Binding-site contacts:
Ligand atom O contacts residue TYR103 of chain 1.B at 3.2 Å (h-bond).
Ligand atom OE1 contacts residue SER57 of chain 1.B at 3.2 Å (h-bond).
Ligand atom CA contacts residue TYR53 of chain 1.B at 3.7 Å (hydrophobic).
Ligand atom O contacts residue TYR53 of chain 1.B at 3.7 Å.
Ligand atom OE1 contacts residue SER59 of chain 1.B at 2.6 Å (h-bond).
Ligand atom CD contacts residue TYR29 of chain 1.A at 3.5 Å (hydrophobic).
Ligand atom C contacts residue ALA102 of chain 1.B at 4.0 Å (hydrophobic).
Ligand atom CD contacts residue TYR53 of chain 1.B at 3.7 Å (hydrophobic).
Ligand atom O contacts residue TRP34 of chain 1.B at 4.1 Å.
Ligand atom CG contacts residue ALA102 of chain 1.B at 4.1 Å (hydrophobic).
Ligand atom CB contacts residue TYR29 of chain 1.A at 3.7 Å (hydrophobic).
Ligand atom OE2 contacts residue SER59 of chain 1.B at 3.8 Å.
Ligand atom CD contacts residue SER59 of chain 1.B at 3.6 Å.
Ligand atom CD contacts residue TRP34 of chain 1.B at 3.7 Å (hydrophobic).
Ligand atom OE2 contacts residue TYR61 of chain 1.B at 2.5 Å (h-bond).
Ligand atom CB contacts residue TYR53 of chain 1.B at 3.7 Å (hydrophobic).
Ligand atom OE2 contacts residue TYR53 of chain 1.B at 3.9 Å.
Ligand atom CB contacts residue TYR29 of chain 1.A at 3.6 Å (hydrophobic).
Ligand atom CG contacts residue TRP34 of chain 1.B at 3.9 Å (hydrophobic).
Ligand atom CG contacts residue PRO94 of chain 1.A at 3.9 Å (hydrophobic).
Ligand atom CG contacts residue ASN32 of chain 1.B at 3.6 Å.
Ligand atom OE1 contacts residue TYR61 of chain 1.B at 3.3 Å (h-bond).
Ligand atom OXT contacts residue ALA102 of chain 1.B at 3.6 Å.
Ligand atom O contacts residue ALA102 of chain 1.B at 3.8 Å.
Ligand atom C contacts residue TYR103 of chain 1.B at 3.4 Å (hydrophobic).
Ligand atom C contacts residue TRP34 of chain 1.B at 3.9 Å (hydrophobic).
Ligand atom CD contacts residue TYR53 of chain 1.B at 3.4 Å (hydrophobic).
Ligand atom OE2 contacts residue TRP34 of chain 1.B at 2.9 Å (h-bond).
Ligand atom CD contacts residue TYR61 of chain 1.B at 3.2 Å (hydrophobic).
Ligand atom OE1 contacts residue TYR53 of chain 1.B at 4.0 Å.
Ligand atom OXT contacts residue TYR33 of chain 1.A at 3.6 Å.
Ligand atom OXT contacts residue TYR103 of chain 1.B at 3.0 Å (h-bond).
Ligand atom CA contacts residue TRP34 of chain 1.B at 4.0 Å (hydrophobic).
Ligand atom OE1 contacts residue TYR29 of chain 1.A at 2.7 Å (h-bond).
Ligand atom CG contacts residue TYR53 of chain 1.B at 3.7 Å (hydrophobic).
Ligand atom O contacts residue PRO94 of chain 1.A at 3.4 Å.
Ligand atom O contacts residue TRP34 of chain 1.B at 3.5 Å.
Ligand atom CB contacts residue SER57 of chain 1.B at 4.0 Å.
Ligand atom CG contacts residue TYR29 of chain 1.A at 3.8 Å (hydrophobic).
Ligand atom O contacts residue CYS95 of chain 1.A at 4.1 Å.

Sequence of chain 1.A:
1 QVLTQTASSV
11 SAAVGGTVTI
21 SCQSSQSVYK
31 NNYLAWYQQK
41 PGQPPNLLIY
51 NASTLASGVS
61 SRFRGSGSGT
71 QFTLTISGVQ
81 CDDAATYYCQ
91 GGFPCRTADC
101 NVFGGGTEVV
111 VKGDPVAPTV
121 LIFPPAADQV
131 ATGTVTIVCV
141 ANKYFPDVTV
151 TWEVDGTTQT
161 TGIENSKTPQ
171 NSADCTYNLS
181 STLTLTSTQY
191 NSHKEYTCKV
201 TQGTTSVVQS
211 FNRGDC

Sequence of chain 1.B:
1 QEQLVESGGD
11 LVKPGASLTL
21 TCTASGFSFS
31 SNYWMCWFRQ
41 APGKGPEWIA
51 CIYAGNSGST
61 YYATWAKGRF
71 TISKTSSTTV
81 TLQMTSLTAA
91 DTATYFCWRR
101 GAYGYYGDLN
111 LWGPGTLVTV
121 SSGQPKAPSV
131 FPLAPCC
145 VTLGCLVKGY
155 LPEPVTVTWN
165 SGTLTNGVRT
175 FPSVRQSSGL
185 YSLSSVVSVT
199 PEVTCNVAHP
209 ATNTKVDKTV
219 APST

This protein binds this small molecule.
Small molecule (SMILES): C[C@H](NC(=O)[C@H](CCC(=O)O)NC(=O)[C@@H]1CCCN1C(=O)[C@H](CCC(=O)O)NC(=O)[C@@H](N)Cc1ccc(O)cc1)C(=O)O